Binding-site contacts:
Ligand atom C1 contacts residue HIS220 of chain 1.C at 2.6 Å.
Ligand atom O3 contacts residue HIS220 of chain 1.C at 3.5 Å (h-bond).
Ligand atom C2 contacts residue GLY55 of chain 1.C at 3.9 Å.
Ligand atom O1 contacts residue PHE80 of chain 1.C at 4.4 Å.
Ligand atom C1 contacts residue GLY55 of chain 1.C at 4.0 Å.
Ligand atom O3 contacts residue HIS58 of chain 1.C at 4.1 Å.
Ligand atom C2 contacts residue HIS58 of chain 1.C at 3.6 Å.
Ligand atom O1 contacts residue TYR108 of chain 1.C at 3.8 Å.
Ligand atom C2 contacts residue PHE80 of chain 1.C at 4.0 Å (hydrophobic).
Ligand atom O3 contacts residue GLY54 of chain 1.C at 3.5 Å.
Ligand atom C1 contacts residue ASP111 of chain 1.C at 3.2 Å.
Ligand atom C3 contacts residue HIS58 of chain 1.C at 3.8 Å.
Ligand atom C1 contacts residue PHE80 of chain 1.C at 3.5 Å (hydrophobic).
Ligand atom O2 contacts residue GLY54 of chain 1.C at 4.4 Å.
Ligand atom C3 contacts residue HIS220 of chain 1.C at 2.2 Å.
Ligand atom O2 contacts residue PHE80 of chain 1.C at 3.5 Å.
Ligand atom C2 contacts residue THR81 of chain 1.C at 4.5 Å.
Ligand atom C1 contacts residue THR81 of chain 1.C at 4.0 Å.
Ligand atom O2 contacts residue HIS58 of chain 1.C at 2.8 Å (h-bond).
Ligand atom O2 contacts residue HIS220 of chain 1.C at 2.4 Å (h-bond).
Ligand atom C3 contacts residue GLY55 of chain 1.C at 4.1 Å.
Ligand atom O3 contacts residue LYS106 of chain 1.C at 3.2 Å (salt-bridge).
Ligand atom O3 contacts residue ASP111 of chain 1.C at 2.7 Å (salt-bridge).
Ligand atom C3 contacts residue TYR108 of chain 1.C at 3.9 Å (hydrophobic).
Ligand atom O1 contacts residue ASP111 of chain 1.C at 2.5 Å (salt-bridge).
Ligand atom O2 contacts residue GLY55 of chain 1.C at 3.1 Å (h-bond).
Ligand atom C3 contacts residue ASP111 of chain 1.C at 3.5 Å.
Ligand atom O1 contacts residue SER82 of chain 1.C at 4.5 Å.
Ligand atom C3 contacts residue LYS106 of chain 1.C at 4.0 Å.
Ligand atom O1 contacts residue HIS220 of chain 1.C at 3.0 Å (h-bond).
Ligand atom C3 contacts residue ILE219 of chain 1.C at 4.4 Å (hydrophobic).
Ligand atom C2 contacts residue HIS220 of chain 1.C at 1.5 Å.
Ligand atom C1 contacts residue SER82 of chain 1.C at 3.8 Å.
Ligand atom O3 contacts residue GLY55 of chain 1.C at 3.1 Å (h-bond).
Ligand atom C2 contacts residue ASP111 of chain 1.C at 4.2 Å.
Ligand atom O2 contacts residue THR81 of chain 1.C at 3.8 Å.

Sequence of chain 1.C:
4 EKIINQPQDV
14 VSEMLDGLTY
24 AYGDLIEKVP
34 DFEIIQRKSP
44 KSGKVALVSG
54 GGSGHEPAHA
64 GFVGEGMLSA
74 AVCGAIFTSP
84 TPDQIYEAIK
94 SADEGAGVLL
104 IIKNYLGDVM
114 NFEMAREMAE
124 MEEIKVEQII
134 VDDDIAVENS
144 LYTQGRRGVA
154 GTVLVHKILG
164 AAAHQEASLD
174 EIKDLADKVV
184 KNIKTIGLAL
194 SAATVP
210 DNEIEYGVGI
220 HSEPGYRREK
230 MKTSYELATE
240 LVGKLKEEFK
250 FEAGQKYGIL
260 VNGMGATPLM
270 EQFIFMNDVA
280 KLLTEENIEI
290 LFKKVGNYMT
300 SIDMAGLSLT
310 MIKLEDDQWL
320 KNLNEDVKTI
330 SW

A protein and the small-molecule ligand that binds it are described below.
Small molecule (SMILES): O=C(CO)CO